Binding-site contacts:
Ligand atom O6 contacts residue GLY114 of chain 1.C at 4.2 Å.
Ligand atom C5 contacts residue ASN103 of chain 1.C at 3.7 Å.
Ligand atom C1 contacts residue ASN103 of chain 1.C at 1.4 Å.
Ligand atom N2 contacts residue ASN103 of chain 1.C at 2.9 Å (h-bond).
Ligand atom O7 contacts residue ASN103 of chain 1.C at 2.8 Å (h-bond).
Ligand atom C8 contacts residue ASN103 of chain 1.C at 4.3 Å.
Ligand atom C3 contacts residue ASN103 of chain 1.C at 3.8 Å.
Ligand atom O5 contacts residue LYS117 of chain 1.C at 4.1 Å.
Ligand atom C2 contacts residue ASN103 of chain 1.C at 2.4 Å.
Ligand atom C1 contacts residue LYS117 of chain 1.C at 4.4 Å.
Ligand atom C6 contacts residue LYS117 of chain 1.C at 4.5 Å.
Ligand atom O7 contacts residue ARG113 of chain 1.C at 3.3 Å (salt-bridge).
Ligand atom C5 contacts residue LYS117 of chain 1.C at 4.3 Å.
Ligand atom C7 contacts residue ASN103 of chain 1.C at 3.0 Å.
Ligand atom C4 contacts residue ASN103 of chain 1.C at 4.2 Å.
Ligand atom C7 contacts residue ARG113 of chain 1.C at 4.4 Å.
Ligand atom O5 contacts residue ASN103 of chain 1.C at 2.4 Å (h-bond).

Sequence of chain 1.C:
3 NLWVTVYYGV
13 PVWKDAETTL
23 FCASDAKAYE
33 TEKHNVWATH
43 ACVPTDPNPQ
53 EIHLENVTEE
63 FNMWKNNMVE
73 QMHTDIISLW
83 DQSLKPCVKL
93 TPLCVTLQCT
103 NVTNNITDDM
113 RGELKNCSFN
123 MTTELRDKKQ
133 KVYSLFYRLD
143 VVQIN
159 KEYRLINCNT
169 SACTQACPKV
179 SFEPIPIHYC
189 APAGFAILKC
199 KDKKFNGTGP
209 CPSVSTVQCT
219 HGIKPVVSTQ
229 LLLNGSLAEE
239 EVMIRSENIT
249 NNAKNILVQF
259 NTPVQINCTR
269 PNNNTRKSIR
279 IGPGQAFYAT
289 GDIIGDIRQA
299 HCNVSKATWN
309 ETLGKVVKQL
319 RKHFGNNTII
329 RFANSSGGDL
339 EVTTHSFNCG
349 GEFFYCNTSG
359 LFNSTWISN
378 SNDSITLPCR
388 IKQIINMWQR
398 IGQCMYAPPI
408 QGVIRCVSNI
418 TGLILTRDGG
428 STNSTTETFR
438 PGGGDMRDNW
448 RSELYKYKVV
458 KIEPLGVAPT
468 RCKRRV

This small molecule binds to this protein.
Small molecule (SMILES): CC(=O)N[C@@H]1[C@@H](O)[C@H](O)[C@@H](CO)O[C@H]1O